Sequence of chain 2.A:
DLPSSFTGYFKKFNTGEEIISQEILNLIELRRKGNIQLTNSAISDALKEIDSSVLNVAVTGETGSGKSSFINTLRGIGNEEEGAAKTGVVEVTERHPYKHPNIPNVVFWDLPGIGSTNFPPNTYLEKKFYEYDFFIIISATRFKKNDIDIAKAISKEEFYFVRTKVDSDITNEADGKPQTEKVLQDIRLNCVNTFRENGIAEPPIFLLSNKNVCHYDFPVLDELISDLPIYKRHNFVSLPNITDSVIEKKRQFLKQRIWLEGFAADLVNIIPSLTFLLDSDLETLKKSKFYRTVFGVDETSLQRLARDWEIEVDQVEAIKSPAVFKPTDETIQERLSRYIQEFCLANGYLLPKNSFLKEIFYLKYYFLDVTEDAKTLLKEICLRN

Sequence of chain 1.A:
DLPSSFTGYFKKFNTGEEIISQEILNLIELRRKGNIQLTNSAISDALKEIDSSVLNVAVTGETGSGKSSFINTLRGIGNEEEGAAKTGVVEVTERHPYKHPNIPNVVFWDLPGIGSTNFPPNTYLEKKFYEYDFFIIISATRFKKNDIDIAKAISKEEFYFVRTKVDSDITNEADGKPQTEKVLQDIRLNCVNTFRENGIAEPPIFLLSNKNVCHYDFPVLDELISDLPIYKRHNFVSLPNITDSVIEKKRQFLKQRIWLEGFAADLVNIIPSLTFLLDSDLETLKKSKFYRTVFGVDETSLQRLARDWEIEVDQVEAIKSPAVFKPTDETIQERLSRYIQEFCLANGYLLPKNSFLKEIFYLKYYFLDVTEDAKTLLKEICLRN

Binding-site contacts:
Ligand atom O3A contacts residue GLY91 of chain 1.A at 3.1 Å (h-bond).
Ligand atom O2B contacts residue LYS92 of chain 1.A at 2.8 Å (salt-bridge).
Ligand atom N3 contacts residue LYS243 of chain 1.A at 2.6 Å (salt-bridge).
Ligand atom C2 contacts residue LYS243 of chain 1.A at 3.1 Å.
Ligand atom C5' contacts residue THR112 of chain 1.A at 2.7 Å.
Ligand atom PA contacts residue THR112 of chain 1.A at 2.9 Å.
Ligand atom O3' contacts residue GNP1 of chain 2.H at 1.9 Å (h-bond).
Ligand atom O6 contacts residue ASN242 of chain 1.A at 2.4 Å (h-bond).
Ligand atom O1A contacts residue THR112 of chain 1.A at 3.0 Å (h-bond).
Ligand atom O2A contacts residue THR112 of chain 1.A at 2.6 Å (h-bond).
Ligand atom N1 contacts residue ASP196 of chain 1.A at 2.8 Å (salt-bridge).
Ligand atom O1G contacts residue VAL115 of chain 1.A at 2.8 Å.
Ligand atom C4 contacts residue LYS243 of chain 1.A at 3.0 Å.
Ligand atom O6 contacts residue SER241 of chain 1.A at 3.3 Å.
Ligand atom O2G contacts residue LYS92 of chain 1.A at 2.9 Å (salt-bridge).
Ligand atom O1B contacts residue SER90 of chain 1.A at 2.5 Å (h-bond).
Ligand atom O1B contacts residue LYS92 of chain 1.A at 2.1 Å (salt-bridge).
Ligand atom PG contacts residue LYS92 of chain 1.A at 2.9 Å.
Ligand atom N7 contacts residue ASN242 of chain 1.A at 3.0 Å (h-bond).
Ligand atom O3G contacts residue VAL115 of chain 1.A at 2.8 Å.
Ligand atom O1A contacts residue SER94 of chain 1.A at 3.2 Å (h-bond).
Ligand atom O1G contacts residue LYS92 of chain 1.A at 2.6 Å (salt-bridge).
Ligand atom N2 contacts residue ASP196 of chain 1.A at 2.7 Å (salt-bridge).
Ligand atom O2' contacts residue LYS243 of chain 1.A at 3.0 Å (salt-bridge).
Ligand atom C3' contacts residue GNP1 of chain 2.H at 3.1 Å.
Ligand atom O1B contacts residue GLY91 of chain 1.A at 2.0 Å (h-bond).
Ligand atom PG contacts residue VAL115 of chain 1.A at 3.1 Å.
Ligand atom O4' contacts residue LYS194 of chain 1.A at 3.2 Å (salt-bridge).
Ligand atom O2G contacts residue MG1 of chain 1.I at 2.9 Å.
Ligand atom O2G contacts residue SER93 of chain 1.A at 2.7 Å (h-bond).
Ligand atom O3A contacts residue SER90 of chain 1.A at 3.3 Å (h-bond).
Ligand atom PB contacts residue LYS92 of chain 1.A at 2.8 Å.
Ligand atom O5' contacts residue THR112 of chain 1.A at 2.8 Å (h-bond).
Ligand atom O1A contacts residue GLY91 of chain 1.A at 3.0 Å.
Ligand atom PB contacts residue GLY91 of chain 1.A at 3.0 Å.
Ligand atom O1G contacts residue THR88 of chain 1.A at 3.0 Å.
Ligand atom C2' contacts residue LYS243 of chain 1.A at 3.2 Å.
Ligand atom O2B contacts residue SER93 of chain 1.A at 2.2 Å (h-bond).
Ligand atom O6 contacts residue LYS194 of chain 1.A at 3.2 Å (salt-bridge).
Ligand atom N3B contacts residue LYS92 of chain 1.A at 2.9 Å (salt-bridge).

This protein binds this small molecule.
Small molecule (SMILES): Nc1nc2c(ncn2[C@@H]2O[C@H](CO[P](=O)(O)O[P](=O)(O)NP(=O)(O)O)[C@@H](O)[C@H]2O)c(=O)[nH]1